Binding-site contacts:
Ligand atom O7 contacts residue ALA237 of chain 1.C at 3.6 Å.
Ligand atom C1 contacts residue PHE77 of chain 1.C at 3.6 Å (hydrophobic).
Ligand atom O8 contacts residue ASN123 of chain 1.C at 2.9 Å (h-bond).
Ligand atom O1 contacts residue ASN76 of chain 1.C at 3.7 Å.
Ligand atom C5 contacts residue GLU138 of chain 1.C at 3.9 Å.
Ligand atom N1 contacts residue GLU138 of chain 1.C at 3.0 Å (salt-bridge).
Ligand atom C5 contacts residue ASP137 of chain 1.C at 3.6 Å.
Ligand atom O9 contacts residue ARG186 of chain 1.C at 3.7 Å.
Ligand atom O10 contacts residue LEU136 of chain 1.C at 3.4 Å (h-bond).
Ligand atom C14 contacts residue ASN123 of chain 1.C at 3.9 Å.
Ligand atom O3 contacts residue ASP137 of chain 1.C at 3.5 Å (salt-bridge).
Ligand atom O6 contacts residue ASP137 of chain 1.C at 3.3 Å (salt-bridge).
Ligand atom C12 contacts residue ASP137 of chain 1.C at 3.7 Å.
Ligand atom C17 contacts residue ASP137 of chain 1.C at 3.9 Å.
Ligand atom C1 contacts residue ASP137 of chain 1.C at 3.6 Å.
Ligand atom O7 contacts residue ASN123 of chain 1.C at 2.8 Å (h-bond).
Ligand atom C7 contacts residue GLU138 of chain 1.C at 3.4 Å.
Ligand atom C14 contacts residue GLN83 of chain 1.C at 3.5 Å.
Ligand atom N2 contacts residue VAL119 of chain 1.C at 3.4 Å.
Ligand atom O10 contacts residue ARG186 of chain 1.C at 2.7 Å (salt-bridge).
Ligand atom O1 contacts residue PHE77 of chain 1.C at 3.3 Å.
Ligand atom N3 contacts residue ASP137 of chain 1.C at 2.9 Å (salt-bridge).
Ligand atom C2 contacts residue PHE77 of chain 1.C at 3.9 Å (hydrophobic).
Ligand atom N3 contacts residue CYS153 of chain 1.C at 3.5 Å (h-bond).
Ligand atom C13 contacts residue ASN123 of chain 1.C at 3.4 Å.
Ligand atom O8 contacts residue GLN83 of chain 1.C at 2.5 Å (h-bond).
Ligand atom C16 contacts residue ASP137 of chain 1.C at 3.9 Å.
Ligand atom O7 contacts residue SER121 of chain 1.C at 3.1 Å (h-bond).
Ligand atom C15 contacts residue AKG1 of chain 1.O at 3.6 Å.
Ligand atom C1 contacts residue AKG1 of chain 1.O at 2.9 Å.
Ligand atom C12 contacts residue ALA237 of chain 1.C at 3.6 Å (hydrophobic).
Ligand atom O8 contacts residue AKG1 of chain 1.O at 3.8 Å.
Ligand atom O8 contacts residue ASN76 of chain 1.C at 3.2 Å (h-bond).
Ligand atom C6 contacts residue GLU138 of chain 1.C at 3.5 Å.
Ligand atom N3 contacts residue THR239 of chain 1.C at 3.8 Å.
Ligand atom C1 contacts residue HIS135 of chain 1.C at 3.7 Å.
Ligand atom C7 contacts residue TYR241 of chain 1.C at 4.0 Å (hydrophobic).
Ligand atom N4 contacts residue ASN76 of chain 1.C at 3.2 Å (h-bond).
Ligand atom O1 contacts residue AKG1 of chain 1.O at 2.7 Å (h-bond).
Ligand atom C17 contacts residue LEU136 of chain 1.C at 3.8 Å (hydrophobic).

Sequence of chain 1.C:
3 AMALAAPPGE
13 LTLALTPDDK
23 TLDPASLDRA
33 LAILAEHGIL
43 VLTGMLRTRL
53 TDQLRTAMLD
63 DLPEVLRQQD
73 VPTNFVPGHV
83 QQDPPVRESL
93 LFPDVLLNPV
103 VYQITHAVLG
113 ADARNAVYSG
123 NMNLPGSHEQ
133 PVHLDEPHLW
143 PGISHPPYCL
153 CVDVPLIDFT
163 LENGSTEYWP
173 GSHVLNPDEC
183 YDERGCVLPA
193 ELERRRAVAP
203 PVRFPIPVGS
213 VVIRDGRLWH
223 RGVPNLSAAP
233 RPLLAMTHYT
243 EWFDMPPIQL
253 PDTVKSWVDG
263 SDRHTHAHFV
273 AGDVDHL

This protein binds this small molecule.
Small molecule (SMILES): NC[C@H]1O[C@H](O[C@H]2[C@H](O[C@@H]3O[C@H](CO)[C@@H](O)[C@H]3O)[C@@H](O)[C@H](N)C[C@@H]2N)[C@H](N)[C@@H](O)[C@@H]1O